The protein below binds the small molecule below.
Small molecule (SMILES): CC(=O)N[C@H]1[C@H](O[C@H]2[C@H](O)[C@@H](NC(C)=O)CO[C@@H]2CO[C@@H]2O[C@@H](C)[C@@H](O)[C@@H](O)[C@@H]2O)O[C@H](CO)[C@@H](O[C@@H]2O[C@H](CO[C@H]3O[C@H](CO)[C@@H](O)[C@H](O)[C@@H]3O[C@@H]3O[C@H](CO)[C@@H](O)[C@H](O)[C@H]3NC(C)=O)[C@@H](O)[C@H](O[C@H]3O[C@H](CO)[C@@H](O)[C@H](O)[C@@H]3O)[C@@H]2O)[C@@H]1O

Sequence of chain 1.B:
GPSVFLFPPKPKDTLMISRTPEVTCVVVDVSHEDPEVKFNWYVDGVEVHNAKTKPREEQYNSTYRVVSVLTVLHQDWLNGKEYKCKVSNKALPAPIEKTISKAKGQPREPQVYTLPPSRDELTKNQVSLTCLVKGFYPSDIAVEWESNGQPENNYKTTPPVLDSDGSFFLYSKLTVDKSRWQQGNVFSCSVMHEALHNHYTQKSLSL

Binding-site contacts:
Ligand atom O7 contacts residue ARG65 of chain 1.B at 3.7 Å.
Ligand atom C1 contacts residue PHE7 of chain 1.B at 4.2 Å (hydrophobic).
Ligand atom N2 contacts residue ASP29 of chain 1.B at 4.1 Å.
Ligand atom C7 contacts residue ASN61 of chain 1.B at 3.1 Å.
Ligand atom O7 contacts residue VAL28 of chain 1.B at 3.2 Å.
Ligand atom O3 contacts residue MAN7 of chain 1.C at 3.8 Å.
Ligand atom O6 contacts residue PHE7 of chain 1.B at 3.6 Å.
Ligand atom O7 contacts residue ASN61 of chain 1.B at 3.0 Å (h-bond).
Ligand atom C1 contacts residue PHE5 of chain 1.B at 4.3 Å (hydrophobic).
Ligand atom O3 contacts residue ARG65 of chain 1.B at 3.8 Å.
Ligand atom C4 contacts residue PHE5 of chain 1.B at 4.3 Å (hydrophobic).
Ligand atom O5 contacts residue ASN61 of chain 1.B at 2.4 Å (h-bond).
Ligand atom C2 contacts residue MAN7 of chain 1.C at 3.4 Å.
Ligand atom C1 contacts residue MAN7 of chain 1.C at 4.2 Å.
Ligand atom C8 contacts residue ARG65 of chain 1.B at 3.5 Å.
Ligand atom C3 contacts residue ASN61 of chain 1.B at 3.8 Å.
Ligand atom C2 contacts residue PHE7 of chain 1.B at 4.0 Å (hydrophobic).
Ligand atom N2 contacts residue ASN61 of chain 1.B at 2.8 Å (h-bond).
Ligand atom O2 contacts residue MAN7 of chain 1.C at 3.1 Å (h-bond).
Ligand atom C4 contacts residue ASN61 of chain 1.B at 4.3 Å.
Ligand atom O4 contacts residue ASP29 of chain 1.B at 4.2 Å.
Ligand atom O4 contacts residue VAL28 of chain 1.B at 4.0 Å.
Ligand atom O3 contacts residue ASP29 of chain 1.B at 4.0 Å.
Ligand atom C1 contacts residue ASN61 of chain 1.B at 1.4 Å.
Ligand atom C2 contacts residue ASN61 of chain 1.B at 2.5 Å.
Ligand atom C7 contacts residue ARG65 of chain 1.B at 4.0 Å.
Ligand atom O4 contacts residue LYS10 of chain 1.B at 3.9 Å.
Ligand atom O2 contacts residue MAN7 of chain 1.C at 3.9 Å.
Ligand atom C1 contacts residue THR63 of chain 1.B at 4.0 Å.
Ligand atom C5 contacts residue ASN61 of chain 1.B at 3.7 Å.
Ligand atom C6 contacts residue PHE5 of chain 1.B at 4.1 Å (hydrophobic).
Ligand atom C5 contacts residue PHE7 of chain 1.B at 3.8 Å (hydrophobic).
Ligand atom C6 contacts residue PHE7 of chain 1.B at 3.9 Å (hydrophobic).
Ligand atom O6 contacts residue THR24 of chain 1.B at 3.4 Å (h-bond).
Ligand atom C3 contacts residue ASP29 of chain 1.B at 3.5 Å.
Ligand atom O7 contacts residue VAL26 of chain 1.B at 4.2 Å.
Ligand atom C7 contacts residue VAL28 of chain 1.B at 3.9 Å (hydrophobic).
Ligand atom O6 contacts residue PHE7 of chain 1.B at 3.4 Å.
Ligand atom C2 contacts residue PHE5 of chain 1.B at 3.8 Å (hydrophobic).
Ligand atom C2 contacts residue ASP29 of chain 1.B at 4.2 Å.